Binding-site contacts:
Ligand atom OE1 contacts residue TYR31 of chain 1.A at 4.3 Å.
Ligand atom OE2 contacts residue THR388 of chain 1.A at 3.3 Å (h-bond).
Ligand atom CD contacts residue ILE33 of chain 1.A at 3.6 Å (hydrophobic).
Ligand atom CD contacts residue THR388 of chain 1.A at 4.3 Å.
Ligand atom OXT contacts residue GLU30 of chain 1.A at 2.9 Å (salt-bridge).
Ligand atom O contacts residue TYR17 of chain 1.A at 4.4 Å.
Ligand atom O contacts residue ARG19 of chain 1.A at 4.2 Å.
Ligand atom C contacts residue TYR61 of chain 1.A at 3.1 Å (hydrophobic).
Ligand atom O contacts residue GLU30 of chain 1.A at 4.4 Å.
Ligand atom OXT contacts residue TYR61 of chain 1.A at 3.1 Å (h-bond).
Ligand atom C contacts residue GLU30 of chain 1.A at 3.9 Å.
Ligand atom OE2 contacts residue ILE33 of chain 1.A at 3.6 Å.
Ligand atom OE2 contacts residue THR32 of chain 1.A at 4.2 Å.
Ligand atom N contacts residue TYR17 of chain 1.A at 4.3 Å.
Ligand atom OE1 contacts residue THR32 of chain 1.A at 4.5 Å.
Ligand atom CD contacts residue TRP389 of chain 1.A at 4.4 Å (hydrophobic).
Ligand atom CG contacts residue TRP389 of chain 1.A at 3.4 Å (hydrophobic).
Ligand atom CG contacts residue TYR61 of chain 1.A at 4.4 Å (hydrophobic).
Ligand atom CB contacts residue TYR17 of chain 1.A at 3.9 Å (hydrophobic).
Ligand atom OE1 contacts residue ILE33 of chain 1.A at 3.0 Å.
Ligand atom CB contacts residue TRP389 of chain 1.A at 4.3 Å (hydrophobic).
Ligand atom OE2 contacts residue TRP389 of chain 1.A at 4.4 Å.
Ligand atom O contacts residue TYR61 of chain 1.A at 2.4 Å (h-bond).

Sequence of chain 1.A:
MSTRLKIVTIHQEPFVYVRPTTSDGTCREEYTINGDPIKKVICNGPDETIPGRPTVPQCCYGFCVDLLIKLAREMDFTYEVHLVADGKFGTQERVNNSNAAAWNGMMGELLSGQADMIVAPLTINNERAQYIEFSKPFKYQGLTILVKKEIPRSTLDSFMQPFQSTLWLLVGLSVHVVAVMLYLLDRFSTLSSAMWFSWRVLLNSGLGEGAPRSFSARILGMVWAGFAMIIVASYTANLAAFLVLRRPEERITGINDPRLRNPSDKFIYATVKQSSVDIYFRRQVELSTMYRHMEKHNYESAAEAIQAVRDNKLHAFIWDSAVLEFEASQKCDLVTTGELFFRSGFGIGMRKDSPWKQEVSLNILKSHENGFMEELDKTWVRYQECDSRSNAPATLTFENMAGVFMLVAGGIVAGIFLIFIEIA

This small molecule binds to this protein.
Small molecule (SMILES): N[C@@H](CCC(=O)O)C(=O)O